Binding-site contacts:
Ligand atom C22 contacts residue LYS48 of chain 1.A at 3.8 Å.
Ligand atom C6 contacts residue VAL34 of chain 1.A at 3.8 Å (hydrophobic).
Ligand atom BRR1 contacts residue ASP157 of chain 1.A at 3.5 Å.
Ligand atom N3 contacts residue ALA46 of chain 1.A at 3.4 Å.
Ligand atom C7 contacts residue LEU146 of chain 1.A at 3.9 Å (hydrophobic).
Ligand atom C3 contacts residue ASP157 of chain 1.A at 3.7 Å.
Ligand atom C51 contacts residue CYS98 of chain 1.A at 1.7 Å (hydrophobic).
Ligand atom C21 contacts residue LYS48 of chain 1.A at 3.4 Å.
Ligand atom C8 contacts residue LEU146 of chain 1.A at 3.7 Å (hydrophobic).
Ligand atom C19 contacts residue ALA46 of chain 1.A at 3.1 Å (hydrophobic).
Ligand atom N1 contacts residue LEU146 of chain 1.A at 3.8 Å.
Ligand atom C61 contacts residue CYS98 of chain 1.A at 2.6 Å (hydrophobic).
Ligand atom C65 contacts residue ALA143 of chain 1.A at 3.9 Å (hydrophobic).
Ligand atom C11 contacts residue CYS98 of chain 1.A at 2.9 Å (hydrophobic).
Ligand atom C65 contacts residue CYS98 of chain 1.A at 2.8 Å (hydrophobic).
Ligand atom C19 contacts residue MET94 of chain 1.A at 3.8 Å (hydrophobic).
Ligand atom N63 contacts residue CYS98 of chain 1.A at 2.7 Å (h-bond).
Ligand atom C61 contacts residue ASP101 of chain 1.A at 3.6 Å.
Ligand atom C67 contacts residue ASP101 of chain 1.A at 3.5 Å.
Ligand atom N1 contacts residue VAL34 of chain 1.A at 3.6 Å.
Ligand atom C21 contacts residue THR91 of chain 1.A at 3.9 Å.
Ligand atom BRR1 contacts residue MET67 of chain 1.A at 3.5 Å.
Ligand atom N2 contacts residue MET94 of chain 1.A at 3.2 Å (h-bond).
Ligand atom C4 contacts residue ASP157 of chain 1.A at 3.5 Å.
Ligand atom N3 contacts residue THR91 of chain 1.A at 3.6 Å.
Ligand atom C22 contacts residue THR91 of chain 1.A at 3.8 Å.
Ligand atom C6 contacts residue LEU146 of chain 1.A at 3.5 Å (hydrophobic).
Ligand atom C17 contacts residue MET94 of chain 1.A at 3.2 Å (hydrophobic).
Ligand atom C19 contacts residue GLU92 of chain 1.A at 3.4 Å.
Ligand atom N63 contacts residue ASP101 of chain 1.A at 3.1 Å (salt-bridge).
Ligand atom C8 contacts residue VAL34 of chain 1.A at 3.8 Å (hydrophobic).
Ligand atom C19 contacts residue THR91 of chain 1.A at 3.9 Å.
Ligand atom O61 contacts residue LEU146 of chain 1.A at 3.9 Å.
Ligand atom C10 contacts residue CYS98 of chain 1.A at 3.8 Å (hydrophobic).
Ligand atom C20 contacts residue VAL34 of chain 1.A at 3.8 Å (hydrophobic).
Ligand atom N2 contacts residue ALA46 of chain 1.A at 3.6 Å.
Ligand atom C13 contacts residue LEU26 of chain 1.A at 3.8 Å (hydrophobic).
Ligand atom N3 contacts residue LEU146 of chain 1.A at 3.6 Å.
Ligand atom N2 contacts residue TYR93 of chain 1.A at 3.9 Å.
Ligand atom C13 contacts residue GLY97 of chain 1.A at 3.8 Å.

The protein below binds the small molecule below.
Small molecule (SMILES): CN(C)CC=CC(=O)Nc1ccc2ncnc(Nc3cccc(Br)c3)c2c1

Sequence of chain 1.A:
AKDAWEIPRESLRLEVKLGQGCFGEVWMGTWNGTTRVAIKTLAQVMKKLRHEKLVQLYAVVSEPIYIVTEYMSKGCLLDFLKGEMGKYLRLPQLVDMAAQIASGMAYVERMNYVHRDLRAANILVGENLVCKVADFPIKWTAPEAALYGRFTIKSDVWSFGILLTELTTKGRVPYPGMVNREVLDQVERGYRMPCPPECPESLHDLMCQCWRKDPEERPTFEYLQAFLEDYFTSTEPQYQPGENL